Sequence of chain 7.A:
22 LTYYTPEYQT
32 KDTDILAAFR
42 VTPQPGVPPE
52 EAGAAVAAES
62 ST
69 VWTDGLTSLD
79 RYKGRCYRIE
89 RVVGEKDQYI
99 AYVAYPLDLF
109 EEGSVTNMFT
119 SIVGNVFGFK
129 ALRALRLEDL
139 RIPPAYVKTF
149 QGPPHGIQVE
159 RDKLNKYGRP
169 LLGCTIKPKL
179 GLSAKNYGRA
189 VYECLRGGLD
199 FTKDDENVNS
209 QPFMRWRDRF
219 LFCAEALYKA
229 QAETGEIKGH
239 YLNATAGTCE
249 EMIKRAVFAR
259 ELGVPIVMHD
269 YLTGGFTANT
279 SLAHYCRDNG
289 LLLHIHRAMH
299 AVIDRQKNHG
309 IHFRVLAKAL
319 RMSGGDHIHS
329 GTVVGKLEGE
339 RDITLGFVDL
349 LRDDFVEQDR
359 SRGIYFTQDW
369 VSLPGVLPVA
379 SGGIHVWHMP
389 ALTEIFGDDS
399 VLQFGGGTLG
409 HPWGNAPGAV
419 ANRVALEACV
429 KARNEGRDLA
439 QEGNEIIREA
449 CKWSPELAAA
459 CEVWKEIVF

Binding-site contacts:
Ligand atom O2P contacts residue HIS298 of chain 1.A at 3.2 Å (h-bond).
Ligand atom C1 contacts residue SER379 of chain 1.A at 3.1 Å.
Ligand atom O7 contacts residue HIS327 of chain 1.A at 2.8 Å.
Ligand atom O2 contacts residue ASN123 of chain 7.A at 3.7 Å.
Ligand atom C contacts residue HIS327 of chain 1.A at 3.4 Å.
Ligand atom C contacts residue SER379 of chain 1.A at 3.6 Å.
Ligand atom O6 contacts residue LYS201 of chain 1.A at 3.4 Å (salt-bridge).
Ligand atom O6 contacts residue SER379 of chain 1.A at 3.2 Å.
Ligand atom O5P contacts residue GLY403 of chain 1.A at 2.6 Å (h-bond).
Ligand atom O5P contacts residue GLY404 of chain 1.A at 3.2 Å (h-bond).
Ligand atom O1P contacts residue HIS294 of chain 1.A at 3.7 Å.
Ligand atom O3P contacts residue SER379 of chain 1.A at 3.8 Å.
Ligand atom O7 contacts residue LYS201 of chain 1.A at 3.4 Å (salt-bridge).
Ligand atom O5P contacts residue PHE402 of chain 1.A at 3.7 Å.
Ligand atom O4P contacts residue GLY403 of chain 1.A at 3.3 Å.
Ligand atom P2 contacts residue GLY403 of chain 1.A at 3.8 Å.
Ligand atom C contacts residue LYS201 of chain 1.A at 3.7 Å.
Ligand atom C contacts residue HIS294 of chain 1.A at 3.9 Å.
Ligand atom O3 contacts residue GLY380 of chain 1.A at 3.2 Å.
Ligand atom O4 contacts residue LYS175 of chain 1.A at 3.4 Å (salt-bridge).
Ligand atom O6P contacts residue GLY380 of chain 1.A at 3.6 Å.
Ligand atom O2 contacts residue GLU204 of chain 1.A at 3.8 Å.
Ligand atom P2 contacts residue GLY380 of chain 1.A at 3.9 Å.
Ligand atom O1P contacts residue HIS298 of chain 1.A at 3.4 Å (h-bond).
Ligand atom O6 contacts residue HIS327 of chain 1.A at 3.4 Å.
Ligand atom P2 contacts residue GLY404 of chain 1.A at 3.5 Å.
Ligand atom O5 contacts residue LYS175 of chain 1.A at 3.8 Å.
Ligand atom O5 contacts residue GLY380 of chain 1.A at 3.2 Å.
Ligand atom O3P contacts residue ARG295 of chain 1.A at 2.8 Å (salt-bridge).
Ligand atom C4 contacts residue LYS175 of chain 1.A at 3.5 Å.
Ligand atom O6P contacts residue GLY381 of chain 1.A at 2.8 Å (h-bond).
Ligand atom O4P contacts residue LYS175 of chain 1.A at 3.4 Å (salt-bridge).
Ligand atom O4P contacts residue GLY404 of chain 1.A at 2.6 Å (h-bond).
Ligand atom O7 contacts residue HIS294 of chain 1.A at 2.7 Å (h-bond).
Ligand atom O3P contacts residue HIS327 of chain 1.A at 3.8 Å.
Ligand atom C5 contacts residue LYS175 of chain 1.A at 3.3 Å.
Ligand atom O1 contacts residue ASN123 of chain 7.A at 3.6 Å (h-bond).
Ligand atom O1P contacts residue ASN123 of chain 7.A at 3.4 Å (h-bond).
Ligand atom O1P contacts residue ARG295 of chain 1.A at 3.5 Å.
Ligand atom P1 contacts residue ARG295 of chain 1.A at 3.7 Å.

Sequence of chain 1.A:
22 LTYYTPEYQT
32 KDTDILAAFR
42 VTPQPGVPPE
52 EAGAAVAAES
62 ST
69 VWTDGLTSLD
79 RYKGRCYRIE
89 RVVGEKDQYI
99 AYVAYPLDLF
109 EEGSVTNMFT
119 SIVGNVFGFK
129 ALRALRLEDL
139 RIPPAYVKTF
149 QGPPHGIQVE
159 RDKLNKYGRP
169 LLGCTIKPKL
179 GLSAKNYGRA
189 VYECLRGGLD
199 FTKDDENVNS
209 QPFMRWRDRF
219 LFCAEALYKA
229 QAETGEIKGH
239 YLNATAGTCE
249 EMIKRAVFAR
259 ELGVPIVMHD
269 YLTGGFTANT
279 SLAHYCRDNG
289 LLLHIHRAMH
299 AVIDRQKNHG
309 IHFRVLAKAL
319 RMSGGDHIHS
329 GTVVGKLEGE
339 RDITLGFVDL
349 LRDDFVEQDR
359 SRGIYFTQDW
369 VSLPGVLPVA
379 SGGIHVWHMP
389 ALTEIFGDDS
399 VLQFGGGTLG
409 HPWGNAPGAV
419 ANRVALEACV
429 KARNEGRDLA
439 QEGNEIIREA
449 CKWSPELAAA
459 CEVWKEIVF

This protein binds this small molecule.
Small molecule (SMILES): O=C(O)[C@@](O)(COP(=O)(O)O)[C@H](O)[C@H](O)COP(=O)(O)O